Sequence of chain 39.A:
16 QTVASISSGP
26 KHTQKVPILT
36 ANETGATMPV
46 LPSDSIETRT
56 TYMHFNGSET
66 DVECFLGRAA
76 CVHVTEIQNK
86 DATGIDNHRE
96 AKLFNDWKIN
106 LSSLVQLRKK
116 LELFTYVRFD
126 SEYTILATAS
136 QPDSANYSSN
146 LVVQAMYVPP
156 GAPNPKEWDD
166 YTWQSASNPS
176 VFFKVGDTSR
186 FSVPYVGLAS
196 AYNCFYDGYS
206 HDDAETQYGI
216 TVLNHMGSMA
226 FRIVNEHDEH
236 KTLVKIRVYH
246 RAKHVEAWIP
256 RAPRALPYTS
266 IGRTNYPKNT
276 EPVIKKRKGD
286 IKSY

Binding-site contacts:
Ligand atom N13 contacts residue GOL1 of chain 39.E at 3.7 Å.
Ligand atom O23 contacts residue LEU221 of chain 40.C at 3.9 Å.
Ligand atom O20 contacts residue PHE186 of chain 39.A at 3.8 Å.
Ligand atom C18 contacts residue TYR152 of chain 39.A at 3.7 Å (hydrophobic).
Ligand atom C05 contacts residue TYR128 of chain 39.A at 3.8 Å (hydrophobic).
Ligand atom C15 contacts residue SER126 of chain 39.A at 3.5 Å.
Ligand atom C06 contacts residue TYR128 of chain 39.A at 3.4 Å (hydrophobic).
Ligand atom C08 contacts residue TYR128 of chain 39.A at 3.3 Å (hydrophobic).
Ligand atom C09 contacts residue MET221 of chain 39.A at 3.9 Å (hydrophobic).
Ligand atom C11 contacts residue TYR197 of chain 39.A at 3.5 Å (hydrophobic).
Ligand atom O23 contacts residue VAL191 of chain 39.A at 3.9 Å.
Ligand atom C12 contacts residue TYR197 of chain 39.A at 3.5 Å (hydrophobic).
Ligand atom C21 contacts residue TYR152 of chain 39.A at 3.6 Å (hydrophobic).
Ligand atom C01 contacts residue TYR128 of chain 39.A at 2.9 Å (hydrophobic).
Ligand atom C17 contacts residue TYR152 of chain 39.A at 3.8 Å (hydrophobic).
Ligand atom C10 contacts residue MET221 of chain 39.A at 3.9 Å (hydrophobic).
Ligand atom O02 contacts residue MET224 of chain 39.A at 3.5 Å.
Ligand atom C14 contacts residue LEU106 of chain 39.A at 3.5 Å (hydrophobic).
Ligand atom N13 contacts residue TYR197 of chain 39.A at 3.4 Å.
Ligand atom O24 contacts residue VAL191 of chain 39.A at 3.1 Å.
Ligand atom N22 contacts residue TYR152 of chain 39.A at 3.3 Å (h-bond).
Ligand atom C14 contacts residue TYR197 of chain 39.A at 3.7 Å (hydrophobic).
Ligand atom C06 contacts residue ILE104 of chain 39.A at 3.5 Å (hydrophobic).
Ligand atom C15 contacts residue TYR128 of chain 39.A at 3.1 Å (hydrophobic).
Ligand atom O23 contacts residue TYR152 of chain 39.A at 3.0 Å (h-bond).
Ligand atom O02 contacts residue TYR128 of chain 39.A at 3.8 Å.
Ligand atom C08 contacts residue TYR197 of chain 39.A at 3.9 Å (hydrophobic).
Ligand atom C10 contacts residue TYR197 of chain 39.A at 3.7 Å (hydrophobic).
Ligand atom N22 contacts residue VAL191 of chain 39.A at 3.9 Å.
Ligand atom C04 contacts residue TYR128 of chain 39.A at 3.4 Å (hydrophobic).
Ligand atom O16 contacts residue TYR128 of chain 39.A at 2.9 Å (h-bond).
Ligand atom C19 contacts residue TYR152 of chain 39.A at 3.9 Å (hydrophobic).
Ligand atom C01 contacts residue PHE186 of chain 39.A at 2.8 Å (hydrophobic).
Ligand atom C15 contacts residue TYR197 of chain 39.A at 3.8 Å (hydrophobic).
Ligand atom O24 contacts residue TYR152 of chain 39.A at 3.5 Å (h-bond).
Ligand atom C07 contacts residue TYR128 of chain 39.A at 2.9 Å (hydrophobic).
Ligand atom O16 contacts residue VAL188 of chain 39.A at 3.8 Å.
Ligand atom C01 contacts residue MET224 of chain 39.A at 3.7 Å (hydrophobic).
Ligand atom C03 contacts residue TYR128 of chain 39.A at 3.7 Å (hydrophobic).
Ligand atom O20 contacts residue TYR152 of chain 39.A at 3.7 Å.

A small-molecule ligand and the protein it binds are described below.
Small molecule (SMILES): COc1cc(CC(=O)c2ccc(C#N)cc2)c([N+](=O)[O-])cc1OC

Sequence of chain 40.C:
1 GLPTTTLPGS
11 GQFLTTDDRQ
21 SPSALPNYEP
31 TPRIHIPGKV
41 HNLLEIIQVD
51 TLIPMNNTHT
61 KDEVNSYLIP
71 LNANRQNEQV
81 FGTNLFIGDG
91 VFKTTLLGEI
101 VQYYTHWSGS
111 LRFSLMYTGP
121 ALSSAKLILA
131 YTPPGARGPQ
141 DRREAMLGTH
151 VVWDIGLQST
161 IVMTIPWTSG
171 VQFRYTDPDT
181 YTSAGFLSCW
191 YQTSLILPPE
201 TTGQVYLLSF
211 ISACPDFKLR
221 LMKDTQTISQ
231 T

Sequence of chain 39.C:
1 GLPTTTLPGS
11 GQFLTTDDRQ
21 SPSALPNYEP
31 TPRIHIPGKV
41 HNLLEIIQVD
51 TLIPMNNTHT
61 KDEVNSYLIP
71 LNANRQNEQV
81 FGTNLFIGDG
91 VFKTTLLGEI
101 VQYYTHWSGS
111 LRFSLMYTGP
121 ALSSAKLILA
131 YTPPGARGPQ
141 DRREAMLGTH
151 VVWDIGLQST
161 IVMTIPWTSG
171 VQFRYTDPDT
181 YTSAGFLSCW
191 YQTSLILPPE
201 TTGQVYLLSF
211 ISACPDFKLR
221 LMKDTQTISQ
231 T